Binding-site contacts:
Ligand atom O5 contacts residue ASN166 of chain 2.C at 2.4 Å (h-bond).
Ligand atom C3 contacts residue ASN166 of chain 2.C at 3.8 Å.
Ligand atom C6 contacts residue VAL143 of chain 2.C at 4.3 Å (hydrophobic).
Ligand atom O5 contacts residue ARG161 of chain 2.C at 3.5 Å (salt-bridge).
Ligand atom C7 contacts residue ASN166 of chain 2.C at 3.3 Å.
Ligand atom O6 contacts residue VAL143 of chain 2.C at 4.0 Å.
Ligand atom C4 contacts residue ASN166 of chain 2.C at 4.2 Å.
Ligand atom C5 contacts residue ASN166 of chain 2.C at 3.7 Å.
Ligand atom O7 contacts residue ASN166 of chain 2.C at 4.2 Å.
Ligand atom C1 contacts residue ASN166 of chain 2.C at 1.4 Å.
Ligand atom C7 contacts residue ARG277 of chain 1.C at 3.9 Å.
Ligand atom C8 contacts residue ASN166 of chain 2.C at 3.4 Å.
Ligand atom C1 contacts residue THR167 of chain 2.C at 4.1 Å.
Ligand atom C2 contacts residue ASN166 of chain 2.C at 2.4 Å.
Ligand atom C1 contacts residue ARG161 of chain 2.C at 3.9 Å.
Ligand atom N2 contacts residue THR167 of chain 2.C at 4.2 Å.
Ligand atom N2 contacts residue ASN166 of chain 2.C at 2.8 Å (h-bond).
Ligand atom C8 contacts residue ARG277 of chain 1.C at 3.7 Å.
Ligand atom O7 contacts residue ARG277 of chain 1.C at 3.7 Å.

Sequence of chain 2.C:
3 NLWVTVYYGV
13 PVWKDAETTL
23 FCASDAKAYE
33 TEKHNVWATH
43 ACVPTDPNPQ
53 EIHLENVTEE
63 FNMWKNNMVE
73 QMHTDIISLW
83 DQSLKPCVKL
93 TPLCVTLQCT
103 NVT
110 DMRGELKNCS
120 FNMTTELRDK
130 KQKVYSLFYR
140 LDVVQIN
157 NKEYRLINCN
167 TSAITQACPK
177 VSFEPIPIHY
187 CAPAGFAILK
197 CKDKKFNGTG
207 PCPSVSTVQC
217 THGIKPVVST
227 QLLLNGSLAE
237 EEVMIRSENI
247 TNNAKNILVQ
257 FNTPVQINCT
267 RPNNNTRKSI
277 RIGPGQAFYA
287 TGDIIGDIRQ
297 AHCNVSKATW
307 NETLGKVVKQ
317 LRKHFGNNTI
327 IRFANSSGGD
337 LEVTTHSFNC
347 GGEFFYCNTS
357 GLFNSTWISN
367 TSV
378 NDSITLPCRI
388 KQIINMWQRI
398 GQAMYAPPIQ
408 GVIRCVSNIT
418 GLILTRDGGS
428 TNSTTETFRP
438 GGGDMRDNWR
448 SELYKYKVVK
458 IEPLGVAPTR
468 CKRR

This small molecule binds to this protein.
Small molecule (SMILES): CC(=O)N[C@H]1[C@H](O[C@H]2[C@H](O)[C@@H](NC(C)=O)CO[C@@H]2CO)O[C@H](CO)[C@@H](O)[C@@H]1O

Sequence of chain 1.C:
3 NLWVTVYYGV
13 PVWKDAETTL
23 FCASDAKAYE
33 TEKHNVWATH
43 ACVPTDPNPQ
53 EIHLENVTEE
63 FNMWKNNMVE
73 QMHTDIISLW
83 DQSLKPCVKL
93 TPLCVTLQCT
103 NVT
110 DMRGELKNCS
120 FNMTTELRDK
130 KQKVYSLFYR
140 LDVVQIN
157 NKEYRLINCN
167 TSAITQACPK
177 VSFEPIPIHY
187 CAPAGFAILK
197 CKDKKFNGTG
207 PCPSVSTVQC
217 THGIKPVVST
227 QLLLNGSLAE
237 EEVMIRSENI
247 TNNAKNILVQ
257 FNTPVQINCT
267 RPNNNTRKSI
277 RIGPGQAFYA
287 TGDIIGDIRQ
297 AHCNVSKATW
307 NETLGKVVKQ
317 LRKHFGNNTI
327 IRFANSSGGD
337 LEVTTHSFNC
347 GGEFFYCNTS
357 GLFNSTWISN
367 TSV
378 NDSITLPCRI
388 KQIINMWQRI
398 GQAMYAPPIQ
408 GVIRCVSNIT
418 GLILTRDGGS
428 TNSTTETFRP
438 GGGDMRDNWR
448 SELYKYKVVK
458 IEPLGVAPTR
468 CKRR